Binding-site contacts:
Ligand atom C1 contacts residue SER593 of chain 1.A at 3.6 Å.
Ligand atom N2 contacts residue SER593 of chain 1.A at 2.9 Å (h-bond).
Ligand atom C2 contacts residue GLN699 of chain 1.A at 3.7 Å.
Ligand atom C1 contacts residue GLN699 of chain 1.A at 3.8 Å.
Ligand atom C1 contacts residue ARG313 of chain 2.A at 3.7 Å.
Ligand atom O5 contacts residue ASN597 of chain 1.A at 2.3 Å (h-bond).
Ligand atom C8 contacts residue SER593 of chain 1.A at 3.9 Å.
Ligand atom C4 contacts residue ARG313 of chain 2.A at 3.5 Å.
Ligand atom C6 contacts residue HIS71 of chain 2.A at 4.0 Å.
Ligand atom C4 contacts residue GLU235 of chain 2.A at 3.6 Å.
Ligand atom C2 contacts residue ARG313 of chain 2.A at 3.8 Å.
Ligand atom C5 contacts residue ASN597 of chain 1.A at 3.6 Å.
Ligand atom C3 contacts residue ASN597 of chain 1.A at 3.8 Å.
Ligand atom C1 contacts residue GLU235 of chain 2.A at 3.8 Å.
Ligand atom C7 contacts residue SER593 of chain 1.A at 3.9 Å.
Ligand atom N2 contacts residue GLN699 of chain 1.A at 3.5 Å (h-bond).
Ligand atom O2 contacts residue GLU235 of chain 2.A at 2.6 Å (salt-bridge).
Ligand atom C2 contacts residue GLU235 of chain 2.A at 3.2 Å.
Ligand atom O3 contacts residue ARG313 of chain 2.A at 2.9 Å (salt-bridge).
Ligand atom C8 contacts residue TYR236 of chain 2.A at 3.7 Å (hydrophobic).
Ligand atom O4 contacts residue GLU235 of chain 2.A at 2.7 Å (salt-bridge).
Ligand atom O2 contacts residue HIS71 of chain 2.A at 3.1 Å (h-bond).
Ligand atom O4 contacts residue ARG313 of chain 2.A at 4.0 Å.
Ligand atom C7 contacts residue GLN699 of chain 1.A at 3.3 Å.
Ligand atom N2 contacts residue ASN597 of chain 1.A at 2.9 Å (h-bond).
Ligand atom O5 contacts residue HIS71 of chain 2.A at 3.5 Å.
Ligand atom C2 contacts residue ASN597 of chain 1.A at 2.4 Å.
Ligand atom C6 contacts residue GLU235 of chain 2.A at 3.8 Å.
Ligand atom C8 contacts residue ALA594 of chain 1.A at 3.8 Å (hydrophobic).
Ligand atom O2 contacts residue ARG313 of chain 2.A at 3.3 Å (salt-bridge).
Ligand atom O3 contacts residue GLU235 of chain 2.A at 3.9 Å.
Ligand atom C3 contacts residue GLU235 of chain 2.A at 3.9 Å.
Ligand atom C8 contacts residue SER590 of chain 1.A at 3.4 Å.
Ligand atom C1 contacts residue ASN597 of chain 1.A at 1.5 Å.
Ligand atom C2 contacts residue SER593 of chain 1.A at 3.7 Å.
Ligand atom C5 contacts residue GLU235 of chain 2.A at 3.7 Å.
Ligand atom O7 contacts residue GLN699 of chain 1.A at 3.3 Å (h-bond).
Ligand atom C3 contacts residue ARG313 of chain 2.A at 3.7 Å.
Ligand atom C7 contacts residue ASN597 of chain 1.A at 3.8 Å.
Ligand atom C3 contacts residue ARG313 of chain 2.A at 3.8 Å.

Sequence of chain 2.A:
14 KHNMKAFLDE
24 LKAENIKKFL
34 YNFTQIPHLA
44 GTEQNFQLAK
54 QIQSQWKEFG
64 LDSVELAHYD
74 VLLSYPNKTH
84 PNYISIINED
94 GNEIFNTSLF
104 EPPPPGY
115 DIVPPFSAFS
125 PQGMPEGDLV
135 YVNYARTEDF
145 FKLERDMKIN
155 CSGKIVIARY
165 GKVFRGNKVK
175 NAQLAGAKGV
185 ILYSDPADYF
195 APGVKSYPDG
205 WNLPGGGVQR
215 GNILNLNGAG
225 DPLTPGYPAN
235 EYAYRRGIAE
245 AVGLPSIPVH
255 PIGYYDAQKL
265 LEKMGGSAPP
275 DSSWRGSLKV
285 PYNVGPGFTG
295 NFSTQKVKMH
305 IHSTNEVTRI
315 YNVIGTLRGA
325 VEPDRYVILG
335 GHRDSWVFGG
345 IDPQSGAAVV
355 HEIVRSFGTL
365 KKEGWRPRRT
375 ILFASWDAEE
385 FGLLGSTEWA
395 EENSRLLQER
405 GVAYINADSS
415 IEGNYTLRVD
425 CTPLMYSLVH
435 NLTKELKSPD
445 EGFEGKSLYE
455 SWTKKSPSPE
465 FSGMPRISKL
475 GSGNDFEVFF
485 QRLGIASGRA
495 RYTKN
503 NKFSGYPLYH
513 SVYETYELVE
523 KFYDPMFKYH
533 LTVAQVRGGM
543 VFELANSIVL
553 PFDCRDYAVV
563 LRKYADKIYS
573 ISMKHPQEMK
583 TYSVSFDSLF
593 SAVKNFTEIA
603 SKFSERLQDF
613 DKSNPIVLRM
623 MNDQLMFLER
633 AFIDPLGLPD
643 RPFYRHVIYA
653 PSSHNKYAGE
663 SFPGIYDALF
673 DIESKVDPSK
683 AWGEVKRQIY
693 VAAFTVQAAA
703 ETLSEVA

Sequence of chain 1.A:
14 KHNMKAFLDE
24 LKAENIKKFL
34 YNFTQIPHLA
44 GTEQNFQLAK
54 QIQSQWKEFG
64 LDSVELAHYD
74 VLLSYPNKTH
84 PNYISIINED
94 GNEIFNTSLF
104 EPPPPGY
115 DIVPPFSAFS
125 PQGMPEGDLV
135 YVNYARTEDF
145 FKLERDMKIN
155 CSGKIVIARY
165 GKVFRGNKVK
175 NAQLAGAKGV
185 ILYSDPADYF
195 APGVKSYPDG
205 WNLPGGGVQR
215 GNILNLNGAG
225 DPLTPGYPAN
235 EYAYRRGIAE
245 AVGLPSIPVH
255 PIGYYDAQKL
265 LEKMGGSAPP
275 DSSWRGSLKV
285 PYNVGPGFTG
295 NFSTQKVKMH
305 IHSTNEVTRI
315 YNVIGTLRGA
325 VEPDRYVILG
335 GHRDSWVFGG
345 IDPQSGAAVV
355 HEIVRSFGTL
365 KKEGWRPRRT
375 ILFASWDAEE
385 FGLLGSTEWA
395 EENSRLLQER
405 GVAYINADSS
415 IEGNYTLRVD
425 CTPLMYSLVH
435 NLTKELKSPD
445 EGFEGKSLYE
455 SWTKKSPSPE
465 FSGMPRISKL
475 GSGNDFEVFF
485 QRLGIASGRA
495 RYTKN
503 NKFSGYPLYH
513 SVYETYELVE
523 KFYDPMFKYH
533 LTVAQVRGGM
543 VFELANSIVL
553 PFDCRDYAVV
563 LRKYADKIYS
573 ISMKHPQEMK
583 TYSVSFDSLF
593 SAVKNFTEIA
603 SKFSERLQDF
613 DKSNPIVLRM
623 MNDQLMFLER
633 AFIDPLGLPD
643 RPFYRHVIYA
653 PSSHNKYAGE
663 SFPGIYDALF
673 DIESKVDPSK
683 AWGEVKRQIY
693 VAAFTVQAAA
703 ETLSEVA

This small molecule binds to this protein.
Small molecule (SMILES): CC(=O)N[C@H]1[C@H](O[C@H]2[C@H](O)[C@@H](NC(C)=O)CO[C@@H]2CO)O[C@H](CO)[C@@H](O[C@@H]2O[C@H](CO)[C@@H](O)[C@H](O[C@@H]3O[C@H](CO)[C@@H](O)[C@H](O)[C@@H]3O)[C@@H]2O)[C@@H]1O